A protein and the small-molecule ligand that binds it are described below.
Small molecule (SMILES): COC(=O)c1ccc(F)c(NC(=O)c2cccc(-c3cc(C(=O)Nc4ccncc4F)ccc3CN)c2)c1

Sequence of chain 1.C:
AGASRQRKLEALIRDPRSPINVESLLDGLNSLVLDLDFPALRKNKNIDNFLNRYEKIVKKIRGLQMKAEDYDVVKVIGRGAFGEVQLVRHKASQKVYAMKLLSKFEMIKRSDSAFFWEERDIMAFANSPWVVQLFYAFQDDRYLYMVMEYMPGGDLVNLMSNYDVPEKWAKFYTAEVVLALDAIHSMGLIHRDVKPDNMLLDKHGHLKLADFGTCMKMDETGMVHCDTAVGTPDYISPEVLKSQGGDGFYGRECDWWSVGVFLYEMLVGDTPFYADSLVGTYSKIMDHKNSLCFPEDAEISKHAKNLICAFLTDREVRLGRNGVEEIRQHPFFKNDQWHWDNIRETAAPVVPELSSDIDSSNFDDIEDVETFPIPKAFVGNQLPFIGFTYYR

Binding-site contacts:
Ligand atom N16 contacts residue ASP211 of chain 1.C at 2.8 Å (salt-bridge).
Ligand atom F34 contacts residue PHE82 of chain 1.C at 3.6 Å.
Ligand atom C5 contacts residue MET151 of chain 1.C at 3.4 Å (hydrophobic).
Ligand atom C24 contacts residue LYS100 of chain 1.C at 3.7 Å.
Ligand atom C13 contacts residue ASN198 of chain 1.C at 3.7 Å.
Ligand atom C25 contacts residue ALA81 of chain 1.C at 3.8 Å (hydrophobic).
Ligand atom C11 contacts residue ALA210 of chain 1.C at 3.5 Å (hydrophobic).
Ligand atom C3 contacts residue ALA98 of chain 1.C at 3.7 Å (hydrophobic).
Ligand atom C7 contacts residue LEU200 of chain 1.C at 3.7 Å (hydrophobic).
Ligand atom N27 contacts residue ASP211 of chain 1.C at 3.3 Å (salt-bridge).
Ligand atom C9 contacts residue ALA210 of chain 1.C at 3.4 Å (hydrophobic).
Ligand atom N4 contacts residue MET151 of chain 1.C at 3.1 Å (h-bond).
Ligand atom C22 contacts residue GLY80 of chain 1.C at 3.5 Å.
Ligand atom O10 contacts residue ALA210 of chain 1.C at 3.3 Å (h-bond).
Ligand atom O26 contacts residue ALA81 of chain 1.C at 3.4 Å (h-bond).
Ligand atom O36 contacts residue THR214 of chain 1.C at 3.2 Å (h-bond).
Ligand atom C23 contacts residue GLY80 of chain 1.C at 3.8 Å.
Ligand atom C21 contacts residue GLY83 of chain 1.C at 3.5 Å.
Ligand atom C24 contacts residue ASP211 of chain 1.C at 3.6 Å.
Ligand atom O26 contacts residue PHE82 of chain 1.C at 3.0 Å (h-bond).
Ligand atom C21 contacts residue GLY80 of chain 1.C at 3.6 Å.
Ligand atom F1 contacts residue PHE363 of chain 1.C at 3.3 Å.
Ligand atom C33 contacts residue PHE82 of chain 1.C at 3.7 Å (hydrophobic).
Ligand atom C15 contacts residue ASN198 of chain 1.C at 3.7 Å.
Ligand atom N16 contacts residue ASN198 of chain 1.C at 2.8 Å (h-bond).
Ligand atom F1 contacts residue ILE77 of chain 1.C at 3.7 Å.
Ligand atom C20 contacts residue VAL85 of chain 1.C at 3.7 Å (hydrophobic).
Ligand atom C2 contacts residue LEU200 of chain 1.C at 3.8 Å (hydrophobic).
Ligand atom C3 contacts residue MET151 of chain 1.C at 3.6 Å (hydrophobic).
Ligand atom O36 contacts residue ASP193 of chain 1.C at 3.2 Å (salt-bridge).
Ligand atom N4 contacts residue ALA98 of chain 1.C at 3.5 Å.
Ligand atom F34 contacts residue PHE115 of chain 1.C at 3.2 Å.
Ligand atom N4 contacts residue GLU149 of chain 1.C at 3.3 Å (salt-bridge).
Ligand atom N4 contacts residue TYR150 of chain 1.C at 3.8 Å.
Ligand atom C22 contacts residue GLY83 of chain 1.C at 3.8 Å.
Ligand atom C12 contacts residue ALA210 of chain 1.C at 3.6 Å (hydrophobic).
Ligand atom C32 contacts residue PHE82 of chain 1.C at 3.6 Å (hydrophobic).
Ligand atom C5 contacts residue GLU149 of chain 1.C at 3.3 Å.
Ligand atom N8 contacts residue LEU200 of chain 1.C at 3.8 Å.
Ligand atom C13 contacts residue ASP197 of chain 1.C at 3.6 Å.